Sequence of chain 1.A:
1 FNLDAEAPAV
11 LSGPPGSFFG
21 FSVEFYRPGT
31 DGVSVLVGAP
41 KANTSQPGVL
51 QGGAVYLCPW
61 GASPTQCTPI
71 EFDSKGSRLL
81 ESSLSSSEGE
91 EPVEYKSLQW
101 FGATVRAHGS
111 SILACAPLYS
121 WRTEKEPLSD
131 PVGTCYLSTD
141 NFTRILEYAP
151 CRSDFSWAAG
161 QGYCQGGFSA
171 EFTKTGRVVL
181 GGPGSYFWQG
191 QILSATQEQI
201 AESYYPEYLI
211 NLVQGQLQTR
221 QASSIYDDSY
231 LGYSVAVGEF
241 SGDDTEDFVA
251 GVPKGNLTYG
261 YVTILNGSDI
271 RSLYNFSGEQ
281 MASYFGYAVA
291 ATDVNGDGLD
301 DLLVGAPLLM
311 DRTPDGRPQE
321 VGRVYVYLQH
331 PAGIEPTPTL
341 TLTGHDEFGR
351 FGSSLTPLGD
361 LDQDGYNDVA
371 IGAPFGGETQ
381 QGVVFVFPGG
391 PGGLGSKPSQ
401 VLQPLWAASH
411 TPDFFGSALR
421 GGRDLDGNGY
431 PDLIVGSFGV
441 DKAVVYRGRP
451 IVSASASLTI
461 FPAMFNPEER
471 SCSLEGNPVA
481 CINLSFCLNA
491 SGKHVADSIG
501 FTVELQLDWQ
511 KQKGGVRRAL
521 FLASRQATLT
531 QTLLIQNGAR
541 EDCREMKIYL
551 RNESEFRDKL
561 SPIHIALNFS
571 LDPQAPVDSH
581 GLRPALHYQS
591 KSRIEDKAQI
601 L

Binding-site contacts:
Ligand atom C1 contacts residue ASN141 of chain 1.A at 1.4 Å.
Ligand atom C8 contacts residue PRO28 of chain 1.A at 3.4 Å (hydrophobic).
Ligand atom N2 contacts residue ASN141 of chain 1.A at 3.1 Å (h-bond).
Ligand atom O5 contacts residue ASN141 of chain 1.A at 2.4 Å (h-bond).
Ligand atom C3 contacts residue ASN141 of chain 1.A at 3.9 Å.
Ligand atom C5 contacts residue ASN141 of chain 1.A at 3.6 Å.
Ligand atom O6 contacts residue PHE142 of chain 1.A at 3.8 Å.
Ligand atom C2 contacts residue ASN141 of chain 1.A at 2.5 Å.
Ligand atom C7 contacts residue ASN141 of chain 1.A at 3.4 Å.
Ligand atom O7 contacts residue ASN141 of chain 1.A at 3.3 Å (h-bond).
Ligand atom O5 contacts residue PHE142 of chain 1.A at 4.2 Å.
Ligand atom C7 contacts residue PRO28 of chain 1.A at 4.3 Å (hydrophobic).
Ligand atom C4 contacts residue ASN141 of chain 1.A at 4.2 Å.

This small molecule binds to this protein.
Small molecule (SMILES): CC(=O)N[C@@H]1[C@@H](O)[C@H](O)[C@@H](CO)O[C@H]1O